Sequence of chain 1.B:
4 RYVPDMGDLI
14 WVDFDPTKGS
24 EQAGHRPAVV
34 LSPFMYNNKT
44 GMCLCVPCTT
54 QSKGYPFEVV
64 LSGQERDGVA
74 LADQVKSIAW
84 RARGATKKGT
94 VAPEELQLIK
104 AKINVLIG

Binding-site contacts:
Ligand atom OP2 contacts residue THR53 of chain 1.B at 2.3 Å (h-bond).
Ligand atom C2' contacts residue THR53 of chain 1.B at 3.3 Å.
Ligand atom O4' contacts residue TRP14 of chain 1.B at 3.9 Å.
Ligand atom O5' contacts residue THR52 of chain 1.B at 3.6 Å.
Ligand atom C4 contacts residue PRO30 of chain 1.B at 4.0 Å (hydrophobic).
Ligand atom P contacts residue THR52 of chain 1.B at 3.6 Å.
Ligand atom C1' contacts residue PRO30 of chain 1.B at 3.8 Å (hydrophobic).
Ligand atom C4 contacts residue LYS91 of chain 1.B at 3.1 Å.
Ligand atom O4' contacts residue HIS28 of chain 1.B at 4.0 Å.
Ligand atom O2 contacts residue THR52 of chain 1.B at 3.6 Å.
Ligand atom N3 contacts residue PRO30 of chain 1.B at 3.5 Å.
Ligand atom OP2 contacts residue THR52 of chain 1.B at 2.4 Å (h-bond).
Ligand atom O2 contacts residue PRO30 of chain 1.B at 3.7 Å.
Ligand atom C6 contacts residue PRO30 of chain 1.B at 4.1 Å (hydrophobic).
Ligand atom O2 contacts residue THR53 of chain 1.B at 3.8 Å.
Ligand atom C3' contacts residue THR53 of chain 1.B at 3.9 Å.
Ligand atom C6 contacts residue TRP14 of chain 1.B at 3.7 Å (hydrophobic).
Ligand atom N3 contacts residue ARG69 of chain 1.B at 4.0 Å.
Ligand atom O4 contacts residue ARG69 of chain 1.B at 3.5 Å.
Ligand atom P contacts residue ARG29 of chain 1.B at 3.6 Å.
Ligand atom O4 contacts residue LYS91 of chain 1.B at 2.6 Å (salt-bridge).
Ligand atom O5' contacts residue ARG29 of chain 1.B at 3.0 Å (salt-bridge).
Ligand atom OP2 contacts residue GLN54 of chain 1.B at 3.5 Å (h-bond).
Ligand atom O3' contacts residue ARG29 of chain 1.B at 3.1 Å (salt-bridge).
Ligand atom C4' contacts residue HIS28 of chain 1.B at 4.0 Å.
Ligand atom O5' contacts residue TRP14 of chain 1.B at 4.0 Å.
Ligand atom N3 contacts residue LYS91 of chain 1.B at 3.6 Å.
Ligand atom OP1 contacts residue GLN54 of chain 1.B at 3.9 Å.
Ligand atom C5 contacts residue ARG69 of chain 1.B at 3.0 Å.
Ligand atom C4 contacts residue ARG69 of chain 1.B at 3.5 Å.
Ligand atom C2 contacts residue PRO30 of chain 1.B at 3.5 Å (hydrophobic).
Ligand atom O4 contacts residue GLU68 of chain 1.B at 3.0 Å.
Ligand atom OP2 contacts residue ARG29 of chain 1.B at 3.7 Å.
Ligand atom C4 contacts residue GLU68 of chain 1.B at 4.2 Å.
Ligand atom C6 contacts residue ARG69 of chain 1.B at 3.7 Å.
Ligand atom N1 contacts residue PRO30 of chain 1.B at 3.5 Å.
Ligand atom P contacts residue THR53 of chain 1.B at 3.5 Å.
Ligand atom C5 contacts residue LYS91 of chain 1.B at 4.0 Å.
Ligand atom C5 contacts residue TRP14 of chain 1.B at 3.9 Å (hydrophobic).
Ligand atom OP1 contacts residue THR53 of chain 1.B at 3.1 Å.

A small-molecule ligand and the protein it binds are described below.
Small molecule (SMILES): O=c1ccn([C@H]2C[C@H](OP(=O)(O)O)[C@@H](COP(=O)(O)O)O2)c(=O)[nH]1